The protein below binds the small molecule below.
Small molecule (SMILES): NC1=N[C@@]23[C@@H](N1)[C@H](COC(=O)NCCCCCCNC(=O)c1ccc(C(=O)O)c(-c4c5ccc(=O)cc-5oc5cc(O)ccc45)c1)N=C(N)N2CCC3(O)O

Sequence of chain 1.A:
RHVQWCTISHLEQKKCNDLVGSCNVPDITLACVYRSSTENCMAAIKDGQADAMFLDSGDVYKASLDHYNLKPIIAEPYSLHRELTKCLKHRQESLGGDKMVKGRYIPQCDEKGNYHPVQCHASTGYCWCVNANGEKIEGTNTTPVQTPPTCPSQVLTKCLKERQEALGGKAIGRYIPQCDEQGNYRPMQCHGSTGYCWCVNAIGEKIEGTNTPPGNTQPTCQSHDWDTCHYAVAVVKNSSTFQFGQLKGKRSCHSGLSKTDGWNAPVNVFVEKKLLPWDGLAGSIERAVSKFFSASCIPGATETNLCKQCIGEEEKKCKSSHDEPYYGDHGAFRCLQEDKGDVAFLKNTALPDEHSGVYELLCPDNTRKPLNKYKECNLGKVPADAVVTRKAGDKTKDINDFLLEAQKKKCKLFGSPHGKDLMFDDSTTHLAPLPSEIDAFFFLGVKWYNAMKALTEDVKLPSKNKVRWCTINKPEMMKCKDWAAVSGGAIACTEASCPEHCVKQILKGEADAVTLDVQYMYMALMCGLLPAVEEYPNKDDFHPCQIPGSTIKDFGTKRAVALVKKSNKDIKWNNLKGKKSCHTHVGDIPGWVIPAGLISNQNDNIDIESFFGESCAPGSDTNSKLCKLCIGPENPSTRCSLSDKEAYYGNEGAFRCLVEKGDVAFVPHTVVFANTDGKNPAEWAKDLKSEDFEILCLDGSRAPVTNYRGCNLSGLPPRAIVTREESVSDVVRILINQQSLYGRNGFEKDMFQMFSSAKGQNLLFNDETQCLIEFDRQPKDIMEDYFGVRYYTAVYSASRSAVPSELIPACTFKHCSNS

Binding-site contacts:
Ligand atom C02 contacts residue TYR815 of chain 1.A at 3.5 Å (hydrophobic).
Ligand atom C13 contacts residue LYS579 of chain 1.A at 3.3 Å.
Ligand atom C01 contacts residue ASP814 of chain 1.A at 3.3 Å.
Ligand atom N05 contacts residue PHE804 of chain 1.A at 3.5 Å.
Ligand atom O06 contacts residue ASP121 of chain 1.A at 3.1 Å (salt-bridge).
Ligand atom C02 contacts residue ASP814 of chain 1.A at 2.8 Å.
Ligand atom N04 contacts residue ASP805 of chain 1.A at 2.6 Å (salt-bridge).
Ligand atom C35 contacts residue GLY739 of chain 1.A at 3.4 Å.
Ligand atom C35 contacts residue ARG738 of chain 1.A at 3.0 Å.
Ligand atom C08 contacts residue ASP814 of chain 1.A at 3.6 Å.
Ligand atom N05 contacts residue ASP805 of chain 1.A at 3.0 Å (salt-bridge).
Ligand atom N05 contacts residue GLN807 of chain 1.A at 3.7 Å.
Ligand atom C03 contacts residue GLU560 of chain 1.A at 3.5 Å.
Ligand atom N05 contacts residue ASP814 of chain 1.A at 2.5 Å (salt-bridge).
Ligand atom C12 contacts residue ILE578 of chain 1.A at 3.3 Å (hydrophobic).
Ligand atom C11 contacts residue ILE578 of chain 1.A at 3.5 Å (hydrophobic).
Ligand atom C10 contacts residue PHE581 of chain 1.A at 3.5 Å (hydrophobic).
Ligand atom O04 contacts residue PHE581 of chain 1.A at 3.0 Å.
Ligand atom C14 contacts residue LYS579 of chain 1.A at 3.6 Å.
Ligand atom C28 contacts residue VAL818 of chain 1.A at 3.6 Å (hydrophobic).
Ligand atom C09 contacts residue PHE581 of chain 1.A at 3.2 Å (hydrophobic).
Ligand atom O09 contacts residue GLY739 of chain 1.A at 3.3 Å.
Ligand atom O06 contacts residue ARG819 of chain 1.A at 2.9 Å.
Ligand atom C31 contacts residue ARG738 of chain 1.A at 3.4 Å.
Ligand atom O06 contacts residue VAL818 of chain 1.A at 3.1 Å.
Ligand atom C33 contacts residue MET123 of chain 1.A at 3.5 Å (hydrophobic).
Ligand atom C04 contacts residue GLU560 of chain 1.A at 3.4 Å.
Ligand atom N07 contacts residue TYR815 of chain 1.A at 3.0 Å (h-bond).
Ligand atom C24 contacts residue ARG819 of chain 1.A at 3.2 Å.
Ligand atom C32 contacts residue ASP121 of chain 1.A at 3.4 Å.
Ligand atom N03 contacts residue ASP814 of chain 1.A at 3.3 Å (salt-bridge).
Ligand atom C13 contacts residue ASP580 of chain 1.A at 3.6 Å.
Ligand atom O03 contacts residue PHE581 of chain 1.A at 3.6 Å.
Ligand atom C13 contacts residue PHE581 of chain 1.A at 3.4 Å (hydrophobic).
Ligand atom N07 contacts residue GLU560 of chain 1.A at 2.8 Å (salt-bridge).
Ligand atom C05 contacts residue ASP805 of chain 1.A at 3.7 Å.
Ligand atom N01 contacts residue ASP814 of chain 1.A at 3.6 Å (salt-bridge).
Ligand atom O07 contacts residue ARG819 of chain 1.A at 2.8 Å (salt-bridge).
Ligand atom N02 contacts residue GLU560 of chain 1.A at 2.7 Å (salt-bridge).
Ligand atom N07 contacts residue PRO747 of chain 1.A at 3.4 Å.